Binding-site contacts:
Ligand atom C6 contacts residue ALA147 of chain 1.B at 4.1 Å (hydrophobic).
Ligand atom C2 contacts residue ASN154 of chain 1.B at 2.4 Å.
Ligand atom C7 contacts residue THR156 of chain 1.B at 4.2 Å.
Ligand atom N2 contacts residue ASN154 of chain 1.B at 2.9 Å (h-bond).
Ligand atom N2 contacts residue THR156 of chain 1.B at 3.9 Å.
Ligand atom C6 contacts residue GLU150 of chain 1.B at 3.7 Å.
Ligand atom C8 contacts residue THR156 of chain 1.B at 4.0 Å.
Ligand atom C1 contacts residue SER151 of chain 1.B at 4.3 Å.
Ligand atom C5 contacts residue GLU150 of chain 1.B at 4.2 Å.
Ligand atom O7 contacts residue ASN154 of chain 1.B at 2.8 Å (h-bond).
Ligand atom C8 contacts residue ASN154 of chain 1.B at 4.3 Å.
Ligand atom O5 contacts residue SER151 of chain 1.B at 4.2 Å.
Ligand atom O7 contacts residue GLU150 of chain 1.B at 4.5 Å.
Ligand atom O6 contacts residue GLU150 of chain 1.B at 3.3 Å.
Ligand atom C1 contacts residue ASN154 of chain 1.B at 1.4 Å.
Ligand atom C7 contacts residue ASN154 of chain 1.B at 3.1 Å.
Ligand atom C1 contacts residue THR156 of chain 1.B at 3.7 Å.
Ligand atom C5 contacts residue ASN154 of chain 1.B at 3.7 Å.
Ligand atom O5 contacts residue ASN154 of chain 1.B at 2.3 Å (h-bond).
Ligand atom C4 contacts residue ASN154 of chain 1.B at 4.2 Å.
Ligand atom C1 contacts residue GLU150 of chain 1.B at 3.8 Å.
Ligand atom C3 contacts residue ASN154 of chain 1.B at 3.7 Å.
Ligand atom O5 contacts residue GLU150 of chain 1.B at 3.4 Å.
Ligand atom C2 contacts residue THR156 of chain 1.B at 4.4 Å.

Sequence of chain 1.B:
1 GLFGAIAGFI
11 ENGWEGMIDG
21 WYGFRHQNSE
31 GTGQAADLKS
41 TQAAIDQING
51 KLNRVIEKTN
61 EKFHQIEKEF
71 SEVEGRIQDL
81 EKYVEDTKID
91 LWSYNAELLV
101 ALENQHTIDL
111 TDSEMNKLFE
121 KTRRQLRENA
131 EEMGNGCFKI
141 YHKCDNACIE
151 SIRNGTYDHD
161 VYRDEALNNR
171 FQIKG

The protein below binds the small molecule below.
Small molecule (SMILES): CC(=O)N[C@@H]1[C@@H](O)[C@H](O)[C@@H](CO)O[C@H]1O